The small molecule below binds the protein below.
Small molecule (SMILES): NC(=O)CC[C@H](N)C(=O)O

Sequence of chain 1.C:
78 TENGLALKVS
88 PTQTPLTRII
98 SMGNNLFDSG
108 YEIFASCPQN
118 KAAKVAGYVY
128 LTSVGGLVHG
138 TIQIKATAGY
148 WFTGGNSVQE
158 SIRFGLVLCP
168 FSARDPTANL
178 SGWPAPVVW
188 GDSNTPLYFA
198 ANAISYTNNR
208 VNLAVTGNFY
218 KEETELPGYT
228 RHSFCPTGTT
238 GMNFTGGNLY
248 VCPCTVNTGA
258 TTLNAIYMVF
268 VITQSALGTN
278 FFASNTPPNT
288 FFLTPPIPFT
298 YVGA

Binding-site contacts:
Ligand atom CB contacts residue ALA301 of chain 1.C at 3.6 Å (hydrophobic).
Ligand atom OE1 contacts residue ASN199 of chain 1.C at 3.7 Å.
Ligand atom CD contacts residue GLY300 of chain 1.C at 4.2 Å.
Ligand atom N contacts residue ASN199 of chain 1.C at 4.4 Å.
Ligand atom NE2 contacts residue VAL299 of chain 1.C at 4.2 Å.
Ligand atom NE2 contacts residue GLY133 of chain 1.C at 3.0 Å (h-bond).
Ligand atom CD contacts residue ALA301 of chain 1.C at 4.3 Å (hydrophobic).
Ligand atom CG contacts residue GLY133 of chain 1.C at 4.3 Å.
Ligand atom CA contacts residue ALA301 of chain 1.C at 3.1 Å (hydrophobic).
Ligand atom NE2 contacts residue TYR127 of chain 1.E at 3.4 Å (h-bond).
Ligand atom OE1 contacts residue TYR127 of chain 1.E at 3.8 Å.
Ligand atom CD contacts residue TYR127 of chain 1.E at 3.9 Å (hydrophobic).
Ligand atom NE2 contacts residue GLY300 of chain 1.C at 4.0 Å.
Ligand atom CG contacts residue ASN199 of chain 1.C at 3.9 Å.
Ligand atom NE2 contacts residue ASN199 of chain 1.C at 4.0 Å.
Ligand atom CD contacts residue GLY133 of chain 1.C at 4.2 Å.
Ligand atom C contacts residue ALA301 of chain 1.C at 4.5 Å (hydrophobic).
Ligand atom CD contacts residue ASN199 of chain 1.C at 3.6 Å.
Ligand atom CG contacts residue ALA301 of chain 1.C at 3.0 Å (hydrophobic).
Ligand atom CG contacts residue GLY300 of chain 1.C at 4.0 Å.
Ligand atom N contacts residue ALA301 of chain 1.C at 2.2 Å (h-bond).

Sequence of chain 1.E:
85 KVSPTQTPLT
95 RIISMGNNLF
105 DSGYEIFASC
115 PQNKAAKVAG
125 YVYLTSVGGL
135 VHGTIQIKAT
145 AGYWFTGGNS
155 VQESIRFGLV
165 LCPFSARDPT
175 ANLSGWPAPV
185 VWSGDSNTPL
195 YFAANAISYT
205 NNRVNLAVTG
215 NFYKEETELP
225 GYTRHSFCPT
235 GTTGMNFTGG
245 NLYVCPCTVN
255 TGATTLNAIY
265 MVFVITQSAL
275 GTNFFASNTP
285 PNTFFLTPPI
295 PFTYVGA